Binding-site contacts:
Ligand atom C4 contacts residue TRP88 of chain 1.J at 3.6 Å (hydrophobic).
Ligand atom C4 contacts residue LYS91 of chain 1.J at 4.0 Å.
Ligand atom O6 contacts residue HIS57 of chain 1.J at 3.9 Å.
Ligand atom C3 contacts residue LYS91 of chain 1.J at 3.7 Å.
Ligand atom C5 contacts residue GLU51 of chain 1.J at 4.5 Å.
Ligand atom C5 contacts residue GLN56 of chain 1.J at 4.4 Å.
Ligand atom C6 contacts residue GLN61 of chain 1.J at 3.9 Å.
Ligand atom C3 contacts residue TRP88 of chain 1.J at 3.8 Å (hydrophobic).
Ligand atom C4 contacts residue GLN56 of chain 1.J at 4.4 Å.
Ligand atom O3 contacts residue LYS91 of chain 1.J at 2.6 Å (salt-bridge).
Ligand atom O3 contacts residue GLU51 of chain 1.J at 4.2 Å.
Ligand atom C6 contacts residue HIS57 of chain 1.J at 3.7 Å.
Ligand atom C2 contacts residue LYS91 of chain 1.J at 4.0 Å.
Ligand atom O6 contacts residue GLN56 of chain 1.J at 3.7 Å.
Ligand atom C3 contacts residue GLU51 of chain 1.J at 4.4 Å.
Ligand atom C3 contacts residue ASN90 of chain 1.J at 3.7 Å.
Ligand atom O5 contacts residue GLN56 of chain 1.J at 3.6 Å.
Ligand atom O2 contacts residue ASN90 of chain 1.J at 2.9 Å (h-bond).
Ligand atom C6 contacts residue GLN56 of chain 1.J at 3.9 Å.
Ligand atom O3 contacts residue TRP88 of chain 1.J at 4.0 Å.
Ligand atom C6 contacts residue GLU51 of chain 1.J at 4.3 Å.
Ligand atom O3 contacts residue ASN90 of chain 1.J at 2.8 Å (h-bond).
Ligand atom O4 contacts residue LYS91 of chain 1.J at 3.1 Å (salt-bridge).
Ligand atom O4 contacts residue GLU51 of chain 1.J at 2.6 Å (salt-bridge).
Ligand atom C6 contacts residue TRP88 of chain 1.J at 3.8 Å (hydrophobic).
Ligand atom O6 contacts residue GLN61 of chain 1.J at 2.8 Å (h-bond).
Ligand atom O4 contacts residue GLN56 of chain 1.J at 3.3 Å.
Ligand atom O4 contacts residue HIS57 of chain 1.J at 4.5 Å.
Ligand atom C4 contacts residue GLU51 of chain 1.J at 3.4 Å.
Ligand atom C2 contacts residue ASN90 of chain 1.J at 3.9 Å.
Ligand atom O6 contacts residue TRP88 of chain 1.J at 3.5 Å.
Ligand atom C5 contacts residue TRP88 of chain 1.J at 3.6 Å (hydrophobic).

Sequence of chain 1.J:
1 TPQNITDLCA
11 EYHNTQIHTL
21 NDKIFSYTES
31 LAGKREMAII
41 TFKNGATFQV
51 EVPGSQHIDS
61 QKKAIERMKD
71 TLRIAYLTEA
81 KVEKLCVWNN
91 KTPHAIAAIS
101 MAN

This small molecule binds to this protein.
Small molecule (SMILES): OC[C@H]1O[C@@H](O)[C@H](O)[C@@H](O)[C@H]1O